Binding-site contacts:
Ligand atom C8 contacts residue THR232 of chain 1.A at 4.0 Å.
Ligand atom C4 contacts residue ASN230 of chain 1.A at 4.2 Å.
Ligand atom O7 contacts residue ASN230 of chain 1.A at 4.2 Å.
Ligand atom O5 contacts residue ILE229 of chain 1.A at 3.5 Å.
Ligand atom C1 contacts residue ARG168 of chain 1.A at 4.3 Å.
Ligand atom O6 contacts residue ILE229 of chain 1.A at 3.4 Å.
Ligand atom C6 contacts residue ARG168 of chain 1.A at 4.5 Å.
Ligand atom C3 contacts residue ASN230 of chain 1.A at 3.7 Å.
Ligand atom C5 contacts residue ASN230 of chain 1.A at 3.7 Å.
Ligand atom O6 contacts residue VAL188 of chain 1.A at 3.6 Å.
Ligand atom C8 contacts residue VAL188 of chain 1.A at 3.8 Å (hydrophobic).
Ligand atom C7 contacts residue ASN230 of chain 1.A at 3.7 Å.
Ligand atom C5 contacts residue ILE229 of chain 1.A at 4.5 Å (hydrophobic).
Ligand atom N2 contacts residue THR232 of chain 1.A at 4.1 Å.
Ligand atom O6 contacts residue ARG168 of chain 1.A at 4.2 Å.
Ligand atom C1 contacts residue ILE229 of chain 1.A at 4.3 Å (hydrophobic).
Ligand atom C8 contacts residue THR261 of chain 1.A at 3.5 Å.
Ligand atom O5 contacts residue ASN230 of chain 1.A at 2.4 Å (h-bond).
Ligand atom C2 contacts residue ASN230 of chain 1.A at 2.4 Å.
Ligand atom C1 contacts residue ASN230 of chain 1.A at 1.4 Å.
Ligand atom C5 contacts residue ARG168 of chain 1.A at 3.8 Å.
Ligand atom N2 contacts residue ASN230 of chain 1.A at 2.8 Å (h-bond).
Ligand atom C8 contacts residue LEU259 of chain 1.A at 3.8 Å (hydrophobic).
Ligand atom O5 contacts residue ARG168 of chain 1.A at 4.2 Å.
Ligand atom C6 contacts residue ILE229 of chain 1.A at 4.2 Å (hydrophobic).

The protein below binds the small molecule below.
Small molecule (SMILES): CC(=O)N[C@H]1[C@H](O[C@H]2[C@H](O)[C@@H](NC(C)=O)CO[C@@H]2CO)O[C@H](CO)[C@@H](O)[C@@H]1O

Sequence of chain 1.A:
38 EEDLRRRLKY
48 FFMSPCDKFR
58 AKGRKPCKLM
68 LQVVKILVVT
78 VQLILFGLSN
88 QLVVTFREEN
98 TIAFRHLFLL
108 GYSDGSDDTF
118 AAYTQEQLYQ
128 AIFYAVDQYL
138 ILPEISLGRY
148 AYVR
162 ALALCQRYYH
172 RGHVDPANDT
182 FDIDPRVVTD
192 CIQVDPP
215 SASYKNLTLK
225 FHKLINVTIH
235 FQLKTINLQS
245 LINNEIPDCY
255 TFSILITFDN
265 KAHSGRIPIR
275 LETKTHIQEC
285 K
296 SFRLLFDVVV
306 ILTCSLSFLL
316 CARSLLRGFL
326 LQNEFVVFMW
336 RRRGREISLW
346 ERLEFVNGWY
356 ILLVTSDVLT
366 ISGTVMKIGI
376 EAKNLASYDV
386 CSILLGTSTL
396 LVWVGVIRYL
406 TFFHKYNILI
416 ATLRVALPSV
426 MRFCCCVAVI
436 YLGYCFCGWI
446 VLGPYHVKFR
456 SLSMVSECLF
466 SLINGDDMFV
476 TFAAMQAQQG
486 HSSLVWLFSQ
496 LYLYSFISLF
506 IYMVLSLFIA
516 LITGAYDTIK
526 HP